Binding-site contacts:
Ligand atom O4P contacts residue GLY170 of chain 1.B at 3.2 Å (h-bond).
Ligand atom O3P contacts residue ALA168 of chain 1.B at 3.0 Å (h-bond).
Ligand atom P contacts residue SER210 of chain 1.B at 3.6 Å.
Ligand atom O2 contacts residue GLY231 of chain 1.B at 4.2 Å.
Ligand atom C2 contacts residue ILE169 of chain 1.B at 4.2 Å (hydrophobic).
Ligand atom C1 contacts residue ILE169 of chain 1.B at 3.7 Å (hydrophobic).
Ligand atom P contacts residue GLY232 of chain 1.B at 4.0 Å.
Ligand atom O1 contacts residue HIS94 of chain 1.B at 2.5 Å (h-bond).
Ligand atom P contacts residue ILE169 of chain 1.B at 4.2 Å.
Ligand atom O1P contacts residue GLY231 of chain 1.B at 3.7 Å.
Ligand atom O2 contacts residue GLU164 of chain 1.B at 2.6 Å (salt-bridge).
Ligand atom O1P contacts residue GLY170 of chain 1.B at 3.9 Å.
Ligand atom O3P contacts residue GLY209 of chain 1.B at 3.6 Å.
Ligand atom C1 contacts residue GLU164 of chain 1.B at 3.4 Å.
Ligand atom O3P contacts residue ILE169 of chain 1.B at 2.8 Å.
Ligand atom O1P contacts residue ILE169 of chain 1.B at 3.9 Å.
Ligand atom O2 contacts residue HIS94 of chain 1.B at 3.6 Å.
Ligand atom O2P contacts residue GLY231 of chain 1.B at 3.1 Å (h-bond).
Ligand atom O1 contacts residue ILE169 of chain 1.B at 3.4 Å.
Ligand atom O1 contacts residue LYS11 of chain 1.B at 2.8 Å (salt-bridge).
Ligand atom O1P contacts residue LYS11 of chain 1.B at 3.9 Å.
Ligand atom C1 contacts residue LYS11 of chain 1.B at 3.8 Å.
Ligand atom O2 contacts residue LEU229 of chain 1.B at 3.2 Å (h-bond).
Ligand atom O2P contacts residue VAL230 of chain 1.B at 4.1 Å.
Ligand atom C2 contacts residue GLY231 of chain 1.B at 3.4 Å.
Ligand atom P contacts residue GLY170 of chain 1.B at 3.6 Å.
Ligand atom C1 contacts residue LEU229 of chain 1.B at 3.8 Å (hydrophobic).
Ligand atom O4P contacts residue GLY232 of chain 1.B at 3.5 Å (h-bond).
Ligand atom O1 contacts residue GLU164 of chain 1.B at 3.9 Å.
Ligand atom O2P contacts residue LEU229 of chain 1.B at 4.1 Å.
Ligand atom O3P contacts residue SER210 of chain 1.B at 2.7 Å (h-bond).
Ligand atom C2 contacts residue GLU164 of chain 1.B at 3.8 Å.
Ligand atom O2P contacts residue GLY232 of chain 1.B at 3.8 Å.
Ligand atom O3P contacts residue GLY170 of chain 1.B at 2.7 Å (h-bond).
Ligand atom P contacts residue GLY231 of chain 1.B at 3.9 Å.
Ligand atom C1 contacts residue HIS94 of chain 1.B at 3.5 Å.
Ligand atom C2 contacts residue LEU229 of chain 1.B at 3.6 Å (hydrophobic).
Ligand atom O2P contacts residue SER210 of chain 1.B at 3.6 Å.
Ligand atom C1 contacts residue GLY231 of chain 1.B at 4.0 Å.
Ligand atom O2P contacts residue ALA211 of chain 1.B at 4.0 Å.

The small molecule below binds the protein below.
Small molecule (SMILES): O=C(O)COP(=O)(O)O

Sequence of chain 1.B:
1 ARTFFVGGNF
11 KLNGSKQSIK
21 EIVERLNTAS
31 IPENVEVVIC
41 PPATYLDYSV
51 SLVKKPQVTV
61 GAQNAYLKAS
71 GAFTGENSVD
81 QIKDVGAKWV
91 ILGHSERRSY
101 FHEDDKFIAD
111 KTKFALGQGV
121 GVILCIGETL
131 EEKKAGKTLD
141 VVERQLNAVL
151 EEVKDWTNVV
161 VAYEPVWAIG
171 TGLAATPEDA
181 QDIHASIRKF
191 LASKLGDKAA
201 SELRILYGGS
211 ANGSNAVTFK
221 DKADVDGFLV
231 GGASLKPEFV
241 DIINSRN